Binding-site contacts:
Ligand atom C7 contacts residue VAL126 of chain 1.A at 3.6 Å (hydrophobic).
Ligand atom O3 contacts residue VAL60 of chain 1.A at 3.7 Å.
Ligand atom C4 contacts residue LEU176 of chain 1.A at 3.4 Å (hydrophobic).
Ligand atom C8 contacts residue LEU176 of chain 1.A at 3.6 Å (hydrophobic).
Ligand atom N contacts residue VAL126 of chain 1.A at 2.8 Å (h-bond).
Ligand atom N contacts residue ALA73 of chain 1.A at 3.7 Å.
Ligand atom C17 contacts residue LYS75 of chain 1.A at 3.7 Å.
Ligand atom C14 contacts residue THR54 of chain 1.A at 3.6 Å.
Ligand atom C4 contacts residue ALA73 of chain 1.A at 3.6 Å (hydrophobic).
Ligand atom C2 contacts residue VAL107 of chain 1.A at 4.0 Å (hydrophobic).
Ligand atom C16 contacts residue GLY55 of chain 1.A at 3.9 Å.
Ligand atom C2 contacts residue MET123 of chain 1.A at 3.9 Å (hydrophobic).
Ligand atom C6 contacts residue ALA73 of chain 1.A at 4.0 Å (hydrophobic).
Ligand atom C8 contacts residue ALA73 of chain 1.A at 3.5 Å (hydrophobic).
Ligand atom N contacts residue GLU124 of chain 1.A at 3.7 Å.
Ligand atom C6 contacts residue PHE330 of chain 1.A at 3.7 Å (hydrophobic).
Ligand atom O contacts residue PHE330 of chain 1.A at 3.8 Å.
Ligand atom C3 contacts residue VAL107 of chain 1.A at 3.7 Å (hydrophobic).
Ligand atom C5 contacts residue LEU176 of chain 1.A at 3.7 Å (hydrophobic).
Ligand atom C15 contacts residue GLY55 of chain 1.A at 3.5 Å.
Ligand atom N contacts residue TYR125 of chain 1.A at 3.5 Å.
Ligand atom C5 contacts residue ALA73 of chain 1.A at 3.9 Å (hydrophobic).
Ligand atom O contacts residue GLU130 of chain 1.A at 3.8 Å.
Ligand atom C11 contacts residue ASP187 of chain 1.A at 3.7 Å.
Ligand atom C1 contacts residue THR186 of chain 1.A at 3.9 Å.
Ligand atom C10 contacts residue VAL60 of chain 1.A at 3.5 Å (hydrophobic).
Ligand atom C8 contacts residue GLU124 of chain 1.A at 3.2 Å.
Ligand atom C3 contacts residue LEU176 of chain 1.A at 3.8 Å (hydrophobic).
Ligand atom C15 contacts residue THR54 of chain 1.A at 3.6 Å.
Ligand atom O1 contacts residue ASP187 of chain 1.A at 3.0 Å (salt-bridge).
Ligand atom C7 contacts residue TYR125 of chain 1.A at 3.5 Å (hydrophobic).
Ligand atom C20 contacts residue GLU173 of chain 1.A at 3.9 Å.
Ligand atom C7 contacts residue ALA73 of chain 1.A at 3.9 Å (hydrophobic).
Ligand atom O contacts residue LEU176 of chain 1.A at 3.4 Å.
Ligand atom C9 contacts residue VAL60 of chain 1.A at 3.8 Å (hydrophobic).
Ligand atom C8 contacts residue VAL126 of chain 1.A at 3.6 Å (hydrophobic).
Ligand atom B contacts residue ASP187 of chain 1.A at 3.8 Å.
Ligand atom C15 contacts residue GLY58 of chain 1.A at 3.9 Å.
Ligand atom C7 contacts residue PHE330 of chain 1.A at 3.7 Å (hydrophobic).
Ligand atom C2 contacts residue THR186 of chain 1.A at 4.0 Å.

The small molecule below binds the protein below.
Small molecule (SMILES): O=S(=O)(c1cccc2cnccc12)N1CCCN(Cc2ccccc2B(O)O)CC1

Sequence of chain 1.A:
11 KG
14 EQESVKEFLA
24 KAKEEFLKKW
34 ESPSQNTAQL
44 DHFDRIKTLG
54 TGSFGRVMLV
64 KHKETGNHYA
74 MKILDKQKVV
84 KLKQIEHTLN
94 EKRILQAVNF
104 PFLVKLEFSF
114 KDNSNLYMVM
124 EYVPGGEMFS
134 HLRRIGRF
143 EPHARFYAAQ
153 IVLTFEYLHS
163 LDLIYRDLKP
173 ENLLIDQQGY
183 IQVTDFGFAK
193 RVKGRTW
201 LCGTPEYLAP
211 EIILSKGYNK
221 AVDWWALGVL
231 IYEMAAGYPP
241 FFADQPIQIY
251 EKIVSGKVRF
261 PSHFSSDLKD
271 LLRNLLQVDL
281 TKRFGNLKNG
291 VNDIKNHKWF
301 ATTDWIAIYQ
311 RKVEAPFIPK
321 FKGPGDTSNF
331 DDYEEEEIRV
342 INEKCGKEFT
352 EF